Binding-site contacts:
Ligand atom N6 contacts residue ASP16 of chain 3.A at 4.2 Å.
Ligand atom C8 contacts residue ASN14 of chain 3.A at 4.2 Å.
Ligand atom C5 contacts residue ASP16 of chain 3.A at 3.8 Å.
Ligand atom C5 contacts residue TYR12 of chain 3.A at 4.4 Å (hydrophobic).
Ligand atom N1 contacts residue ASN14 of chain 3.A at 3.0 Å.
Ligand atom N7 contacts residue ASN14 of chain 3.A at 4.0 Å.
Ligand atom N1 contacts residue ASP16 of chain 3.A at 2.9 Å.
Ligand atom C4 contacts residue ASP16 of chain 3.A at 3.6 Å.
Ligand atom N1 contacts residue PRO13 of chain 3.A at 4.4 Å.
Ligand atom N1 contacts residue THR15 of chain 3.A at 3.9 Å.
Ligand atom N6 contacts residue PRO13 of chain 3.A at 3.8 Å.
Ligand atom N3 contacts residue ILE17 of chain 3.A at 4.2 Å.
Ligand atom C6 contacts residue ASP16 of chain 3.A at 3.5 Å.
Ligand atom C6 contacts residue PRO13 of chain 3.A at 4.4 Å (hydrophobic).
Ligand atom N3 contacts residue ARG228 of chain 3.A at 2.3 Å (salt-bridge).
Ligand atom N6 contacts residue ASN14 of chain 3.A at 4.1 Å.
Ligand atom N3 contacts residue ASN14 of chain 3.A at 3.4 Å (h-bond).
Ligand atom C2 contacts residue ARG228 of chain 3.A at 3.4 Å.
Ligand atom N3 contacts residue ASP16 of chain 3.A at 3.3 Å.
Ligand atom C4 contacts residue ARG228 of chain 3.A at 3.1 Å.
Ligand atom N6 contacts residue TYR12 of chain 3.A at 3.5 Å (h-bond).
Ligand atom C2 contacts residue ILE17 of chain 3.A at 4.1 Å (hydrophobic).
Ligand atom N9 contacts residue ASN14 of chain 3.A at 3.8 Å.
Ligand atom C5 contacts residue ASN14 of chain 3.A at 3.3 Å.
Ligand atom N7 contacts residue TYR12 of chain 3.A at 4.0 Å.
Ligand atom C2 contacts residue ASP16 of chain 3.A at 2.5 Å.
Ligand atom C2 contacts residue THR15 of chain 3.A at 4.5 Å.
Ligand atom N9 contacts residue ARG228 of chain 3.A at 3.2 Å (salt-bridge).
Ligand atom C6 contacts residue TYR12 of chain 3.A at 4.2 Å (hydrophobic).
Ligand atom C5 contacts residue ARG228 of chain 3.A at 4.4 Å.
Ligand atom C2 contacts residue ASN14 of chain 3.A at 3.0 Å.
Ligand atom C4 contacts residue ASN14 of chain 3.A at 3.2 Å.
Ligand atom C6 contacts residue ASN14 of chain 3.A at 3.5 Å.

A small-molecule ligand and the protein it binds are described below.
Small molecule (SMILES): Nc1ncnc2[nH]cnc12

Sequence of chain 3.A:
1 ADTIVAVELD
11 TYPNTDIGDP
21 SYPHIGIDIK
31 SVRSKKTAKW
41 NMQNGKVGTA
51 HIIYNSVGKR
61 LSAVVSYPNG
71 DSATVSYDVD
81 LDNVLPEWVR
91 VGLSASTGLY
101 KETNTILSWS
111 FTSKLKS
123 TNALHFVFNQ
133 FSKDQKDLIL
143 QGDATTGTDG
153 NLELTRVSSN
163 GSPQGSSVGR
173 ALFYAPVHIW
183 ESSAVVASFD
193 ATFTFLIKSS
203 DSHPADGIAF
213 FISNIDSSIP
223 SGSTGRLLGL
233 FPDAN